This small molecule binds to this protein.
Small molecule (SMILES): CC(=O)N[C@H]1[C@H](O[C@H]2[C@H](O)[C@@H](NC(C)=O)CO[C@@H]2CO)O[C@H](CO)[C@@H](O)[C@@H]1O

Binding-site contacts:
Ligand atom O7 contacts residue HIS366 of chain 1.B at 3.7 Å.
Ligand atom O3 contacts residue HIS366 of chain 1.B at 4.0 Å.
Ligand atom C4 contacts residue ASN300 of chain 1.B at 4.2 Å.
Ligand atom C7 contacts residue LEU367 of chain 1.B at 4.0 Å (hydrophobic).
Ligand atom O5 contacts residue LYS299 of chain 1.B at 3.9 Å.
Ligand atom C8 contacts residue THR302 of chain 1.B at 4.0 Å.
Ligand atom C8 contacts residue GLU282 of chain 1.B at 4.1 Å.
Ligand atom C1 contacts residue SER297 of chain 1.B at 3.6 Å.
Ligand atom O6 contacts residue ASP283 of chain 1.B at 3.1 Å (salt-bridge).
Ligand atom C5 contacts residue ASN300 of chain 1.B at 3.6 Å.
Ligand atom C5 contacts residue LEU367 of chain 1.B at 3.9 Å (hydrophobic).
Ligand atom O6 contacts residue LYS299 of chain 1.B at 4.1 Å.
Ligand atom C7 contacts residue THR302 of chain 1.B at 3.9 Å.
Ligand atom O5 contacts residue SER297 of chain 1.B at 3.0 Å (h-bond).
Ligand atom O5 contacts residue ASN300 of chain 1.B at 2.2 Å (h-bond).
Ligand atom N2 contacts residue ASN300 of chain 1.B at 3.0 Å (h-bond).
Ligand atom C7 contacts residue ASN300 of chain 1.B at 3.8 Å.
Ligand atom O7 contacts residue LEU367 of chain 1.B at 3.0 Å (h-bond).
Ligand atom C8 contacts residue LEU284 of chain 1.B at 3.8 Å (hydrophobic).
Ligand atom O7 contacts residue THR302 of chain 1.B at 3.7 Å.
Ligand atom O6 contacts residue SER297 of chain 1.B at 2.6 Å (h-bond).
Ligand atom O4 contacts residue LEU367 of chain 1.B at 4.3 Å.
Ligand atom C2 contacts residue ASN300 of chain 1.B at 2.5 Å.
Ligand atom O6 contacts residue LEU367 of chain 1.B at 4.1 Å.
Ligand atom C6 contacts residue SER297 of chain 1.B at 3.6 Å.
Ligand atom C6 contacts residue LYS299 of chain 1.B at 4.5 Å.
Ligand atom C6 contacts residue LEU367 of chain 1.B at 4.3 Å (hydrophobic).
Ligand atom C1 contacts residue ASN300 of chain 1.B at 1.4 Å.
Ligand atom C6 contacts residue ASP283 of chain 1.B at 3.6 Å.
Ligand atom O6 contacts residue LYS298 of chain 1.B at 4.4 Å.
Ligand atom C3 contacts residue ASN300 of chain 1.B at 3.8 Å.
Ligand atom O7 contacts residue ASN300 of chain 1.B at 4.1 Å.
Ligand atom C5 contacts residue SER297 of chain 1.B at 3.6 Å.
Ligand atom C8 contacts residue LEU367 of chain 1.B at 4.1 Å (hydrophobic).

Sequence of chain 1.B:
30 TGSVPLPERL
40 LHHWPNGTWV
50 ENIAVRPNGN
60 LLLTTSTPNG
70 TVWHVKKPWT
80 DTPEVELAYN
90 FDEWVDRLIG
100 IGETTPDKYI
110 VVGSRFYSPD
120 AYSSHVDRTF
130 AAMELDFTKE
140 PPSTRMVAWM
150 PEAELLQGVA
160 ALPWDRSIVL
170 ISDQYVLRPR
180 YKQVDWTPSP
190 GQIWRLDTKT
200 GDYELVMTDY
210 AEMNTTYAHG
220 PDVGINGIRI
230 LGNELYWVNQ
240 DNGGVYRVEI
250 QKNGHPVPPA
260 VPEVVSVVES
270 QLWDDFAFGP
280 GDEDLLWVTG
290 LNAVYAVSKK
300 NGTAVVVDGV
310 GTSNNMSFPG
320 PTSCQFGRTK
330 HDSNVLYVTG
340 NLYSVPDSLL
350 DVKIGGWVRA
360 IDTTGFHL